Sequence of chain 1.D:
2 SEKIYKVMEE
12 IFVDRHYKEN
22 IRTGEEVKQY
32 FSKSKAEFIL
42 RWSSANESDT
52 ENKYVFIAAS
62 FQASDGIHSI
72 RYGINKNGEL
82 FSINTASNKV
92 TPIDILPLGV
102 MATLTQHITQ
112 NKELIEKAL

Binding-site contacts:
Ligand atom O1P contacts residue ARG72 of chain 1.D at 2.9 Å (salt-bridge).
Ligand atom CA contacts residue SER70 of chain 1.D at 3.1 Å.
Ligand atom CD2 contacts residue SER70 of chain 1.D at 3.5 Å.
Ligand atom ND2 contacts residue THR86 of chain 1.D at 3.3 Å (h-bond).
Ligand atom CB contacts residue SER70 of chain 1.D at 3.7 Å.
Ligand atom O2P contacts residue ARG72 of chain 1.D at 2.7 Å (salt-bridge).
Ligand atom O1P contacts residue SER44 of chain 1.D at 2.7 Å (h-bond).
Ligand atom O2P contacts residue SER45 of chain 1.D at 2.8 Å (h-bond).
Ligand atom OD1 contacts residue THR86 of chain 1.D at 2.7 Å (h-bond).
Ligand atom CG2 contacts residue SER70 of chain 1.D at 3.8 Å.
Ligand atom CB contacts residue THR86 of chain 1.D at 3.5 Å.
Ligand atom O3P contacts residue SER45 of chain 1.D at 2.9 Å (h-bond).
Ligand atom P contacts residue ARG72 of chain 1.D at 3.7 Å.
Ligand atom CD2 contacts residue ARG72 of chain 1.D at 3.7 Å.
Ligand atom O1P contacts residue ALA59 of chain 1.D at 3.7 Å.
Ligand atom P contacts residue SER44 of chain 1.D at 3.6 Å.
Ligand atom CG1 contacts residue ASN85 of chain 1.D at 3.4 Å.
Ligand atom C contacts residue SER70 of chain 1.D at 3.3 Å.
Ligand atom O contacts residue HIS69 of chain 1.D at 3.7 Å.
Ligand atom CG contacts residue THR86 of chain 1.D at 3.6 Å.
Ligand atom CB contacts residue SER70 of chain 1.D at 3.7 Å.
Ligand atom O3P contacts residue SER44 of chain 1.D at 3.6 Å.
Ligand atom OH contacts residue ARG42 of chain 1.D at 2.9 Å (salt-bridge).
Ligand atom O3P contacts residue ARG42 of chain 1.D at 2.9 Å (salt-bridge).
Ligand atom ND2 contacts residue ASN85 of chain 1.D at 3.7 Å.
Ligand atom CZ contacts residue ARG42 of chain 1.D at 3.7 Å.
Ligand atom P contacts residue SER45 of chain 1.D at 3.9 Å.
Ligand atom CD2 contacts residue ILE71 of chain 1.D at 3.8 Å (hydrophobic).
Ligand atom CZ contacts residue SER70 of chain 1.D at 3.8 Å.
Ligand atom CE2 contacts residue SER70 of chain 1.D at 3.5 Å.
Ligand atom CD2 contacts residue THR86 of chain 1.D at 3.6 Å.
Ligand atom CG contacts residue ASN85 of chain 1.D at 3.4 Å.
Ligand atom O contacts residue SER70 of chain 1.D at 3.0 Å (h-bond).
Ligand atom N contacts residue SER70 of chain 1.D at 2.6 Å (h-bond).
Ligand atom CB contacts residue ILE71 of chain 1.D at 3.7 Å (hydrophobic).
Ligand atom OD1 contacts residue ASN85 of chain 1.D at 3.4 Å.
Ligand atom CG contacts residue THR86 of chain 1.D at 3.6 Å.
Ligand atom CA contacts residue SER70 of chain 1.D at 3.7 Å.
Ligand atom CB contacts residue ASN85 of chain 1.D at 3.5 Å.
Ligand atom CG contacts residue SER70 of chain 1.D at 3.9 Å.

The protein below binds the small molecule below.
Small molecule (SMILES): CC(C)[C@H](NC(=O)[C@H](Cc1ccc(OP(=O)(O)O)cc1)NC(=O)[C@H](CO)NC(=O)[C@@H]1CCCN1)C(=O)N[C@@H](CC(N)=O)C(=O)N[C@H](C=O)C(C)C